The protein below binds the small molecule below.
Small molecule (SMILES): N[C@H](CO)Cc1c[nH]c[nH+]1

Binding-site contacts:
Ligand atom O contacts residue GLU335 of chain 1.F at 3.4 Å (salt-bridge).
Ligand atom C contacts residue SER245 of chain 1.F at 3.3 Å.
Ligand atom O contacts residue HIS376 of chain 1.F at 2.4 Å (h-bond).
Ligand atom CE1 contacts residue GLU423 of chain 1.E at 3.6 Å.
Ligand atom NE2 contacts residue SER144 of chain 1.F at 3.7 Å.
Ligand atom CE1 contacts residue LEU425 of chain 1.E at 3.5 Å (hydrophobic).
Ligand atom N contacts residue ASP369 of chain 1.F at 2.9 Å (salt-bridge).
Ligand atom ND1 contacts residue HIS428 of chain 1.E at 3.1 Å (h-bond).
Ligand atom CA contacts residue ZN1 of chain 1.Q at 3.1 Å.
Ligand atom CD2 contacts residue HIS376 of chain 1.F at 3.5 Å.
Ligand atom CG contacts residue ZN1 of chain 1.Q at 3.1 Å.
Ligand atom C contacts residue GLU335 of chain 1.F at 3.6 Å.
Ligand atom ND1 contacts residue HIS270 of chain 1.F at 3.0 Å (h-bond).
Ligand atom ND1 contacts residue ASP369 of chain 1.F at 2.9 Å (salt-bridge).
Ligand atom N contacts residue HIS270 of chain 1.F at 3.1 Å (h-bond).
Ligand atom CG contacts residue HIS270 of chain 1.F at 3.7 Å.
Ligand atom CD2 contacts residue GLU423 of chain 1.E at 3.8 Å.
Ligand atom CG contacts residue HIS376 of chain 1.F at 3.8 Å.
Ligand atom CG contacts residue ASP369 of chain 1.F at 3.8 Å.
Ligand atom CA contacts residue HIS270 of chain 1.F at 3.4 Å.
Ligand atom CB contacts residue HIS376 of chain 1.F at 3.4 Å.
Ligand atom NE2 contacts residue GLU423 of chain 1.E at 2.7 Å (salt-bridge).
Ligand atom C contacts residue HIS376 of chain 1.F at 3.7 Å.
Ligand atom NE2 contacts residue LEU142 of chain 1.F at 3.6 Å.
Ligand atom CE1 contacts residue TYR370 of chain 1.F at 3.4 Å (hydrophobic).
Ligand atom N contacts residue ZN1 of chain 1.Q at 2.1 Å.
Ligand atom ND1 contacts residue ZN1 of chain 1.Q at 2.1 Å.
Ligand atom CE1 contacts residue HIS428 of chain 1.E at 3.2 Å.
Ligand atom CE1 contacts residue ASP369 of chain 1.F at 3.8 Å.
Ligand atom CA contacts residue SER245 of chain 1.F at 3.5 Å.
Ligand atom CD2 contacts residue SER144 of chain 1.F at 3.5 Å.
Ligand atom O contacts residue HIS336 of chain 1.F at 3.5 Å.
Ligand atom CD2 contacts residue LEU142 of chain 1.F at 3.7 Å (hydrophobic).
Ligand atom CE1 contacts residue ZN1 of chain 1.Q at 3.1 Å.
Ligand atom NE2 contacts residue LEU425 of chain 1.E at 3.7 Å.
Ligand atom CE1 contacts residue HIS270 of chain 1.F at 3.2 Å.
Ligand atom N contacts residue GLU365 of chain 1.F at 3.2 Å (salt-bridge).
Ligand atom NE2 contacts residue TYR370 of chain 1.F at 3.4 Å (h-bond).
Ligand atom CB contacts residue ZN1 of chain 1.Q at 3.5 Å.
Ligand atom N contacts residue GLN267 of chain 1.F at 2.8 Å (h-bond).

Sequence of chain 1.F:
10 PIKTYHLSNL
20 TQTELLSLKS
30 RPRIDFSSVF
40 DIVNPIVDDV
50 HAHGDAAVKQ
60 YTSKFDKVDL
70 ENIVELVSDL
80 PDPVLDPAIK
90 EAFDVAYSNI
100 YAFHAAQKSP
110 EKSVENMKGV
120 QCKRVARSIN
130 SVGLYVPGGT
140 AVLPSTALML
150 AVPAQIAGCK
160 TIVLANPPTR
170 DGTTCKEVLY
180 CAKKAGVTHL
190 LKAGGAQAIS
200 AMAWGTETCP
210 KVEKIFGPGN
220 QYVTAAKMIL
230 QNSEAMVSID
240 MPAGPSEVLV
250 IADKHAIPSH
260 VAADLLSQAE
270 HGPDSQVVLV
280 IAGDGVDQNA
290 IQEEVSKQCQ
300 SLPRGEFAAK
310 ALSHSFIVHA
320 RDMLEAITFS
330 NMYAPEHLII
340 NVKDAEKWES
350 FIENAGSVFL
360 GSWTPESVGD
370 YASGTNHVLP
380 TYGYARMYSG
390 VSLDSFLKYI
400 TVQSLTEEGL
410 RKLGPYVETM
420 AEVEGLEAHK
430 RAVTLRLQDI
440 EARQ

Sequence of chain 1.E:
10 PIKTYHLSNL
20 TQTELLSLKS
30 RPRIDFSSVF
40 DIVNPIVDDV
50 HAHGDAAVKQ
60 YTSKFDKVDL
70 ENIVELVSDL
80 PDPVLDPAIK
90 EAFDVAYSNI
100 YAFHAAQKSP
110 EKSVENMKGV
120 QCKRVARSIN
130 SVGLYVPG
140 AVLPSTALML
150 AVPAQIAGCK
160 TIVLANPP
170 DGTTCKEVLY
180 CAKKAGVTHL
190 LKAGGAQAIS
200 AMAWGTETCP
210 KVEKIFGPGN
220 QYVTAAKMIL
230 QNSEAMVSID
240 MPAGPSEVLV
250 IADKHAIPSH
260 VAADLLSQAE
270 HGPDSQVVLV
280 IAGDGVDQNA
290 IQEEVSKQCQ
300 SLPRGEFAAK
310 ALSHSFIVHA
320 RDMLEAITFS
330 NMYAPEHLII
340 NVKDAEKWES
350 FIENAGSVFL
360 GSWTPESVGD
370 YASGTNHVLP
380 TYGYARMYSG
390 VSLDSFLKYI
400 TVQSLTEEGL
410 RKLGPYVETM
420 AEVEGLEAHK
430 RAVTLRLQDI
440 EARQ